The small molecule below binds the protein below.
Small molecule (SMILES): Cc1cc(CCCOc2c(C)cc(-n3nnc(C)n3)cc2C)on1

Binding-site contacts:
Ligand atom CM6 contacts residue TYR144 of chain 60.A at 3.7 Å (hydrophobic).
Ligand atom CM6 contacts residue LEU184 of chain 60.A at 3.6 Å (hydrophobic).
Ligand atom C6B contacts residue LEU181 of chain 60.A at 3.5 Å (hydrophobic).
Ligand atom CM2 contacts residue ILE77 of chain 60.A at 3.9 Å (hydrophobic).
Ligand atom N2 contacts residue LEU100 of chain 60.A at 3.8 Å.
Ligand atom N5A contacts residue PHE179 of chain 60.A at 3.2 Å.
Ligand atom C1B contacts residue ILE98 of chain 60.A at 3.6 Å (hydrophobic).
Ligand atom CM4 contacts residue ALA166 of chain 60.A at 3.1 Å (hydrophobic).
Ligand atom C5 contacts residue MET214 of chain 60.A at 3.7 Å (hydrophobic).
Ligand atom CM2 contacts residue ILE122 of chain 60.A at 3.9 Å (hydrophobic).
Ligand atom C4 contacts residue LEU100 of chain 60.A at 3.8 Å (hydrophobic).
Ligand atom C3 contacts residue LEU100 of chain 60.A at 3.7 Å (hydrophobic).
Ligand atom N1A contacts residue LEU217 of chain 60.A at 3.4 Å.
Ligand atom C4A contacts residue PHE179 of chain 60.A at 3.5 Å (hydrophobic).
Ligand atom C4 contacts residue TYR190 of chain 60.A at 3.8 Å (hydrophobic).
Ligand atom C5 contacts residue LEU100 of chain 60.A at 4.0 Å (hydrophobic).
Ligand atom O1B contacts residue ILE98 of chain 60.A at 3.1 Å.
Ligand atom CM4 contacts residue VAL168 of chain 60.A at 3.9 Å (hydrophobic).
Ligand atom C3C contacts residue LEU181 of chain 60.A at 4.0 Å (hydrophobic).
Ligand atom CM3 contacts residue TYR190 of chain 60.A at 3.8 Å (hydrophobic).
Ligand atom CM6 contacts residue LEU181 of chain 60.A at 3.8 Å (hydrophobic).
Ligand atom C4A contacts residue TYR144 of chain 60.A at 3.5 Å (hydrophobic).
Ligand atom C1C contacts residue MET214 of chain 60.A at 3.4 Å (hydrophobic).
Ligand atom C4 contacts residue MET214 of chain 60.A at 4.0 Å (hydrophobic).
Ligand atom CM4 contacts residue TYR144 of chain 60.A at 3.8 Å (hydrophobic).
Ligand atom N2 contacts residue MET214 of chain 60.A at 3.7 Å.
Ligand atom N3A contacts residue PHE179 of chain 60.A at 3.6 Å.
Ligand atom C1B contacts residue LEU181 of chain 60.A at 3.9 Å (hydrophobic).
Ligand atom O1 contacts residue LEU100 of chain 60.A at 3.8 Å.
Ligand atom C5B contacts residue LEU181 of chain 60.A at 3.6 Å (hydrophobic).
Ligand atom N5A contacts residue LEU217 of chain 60.A at 3.7 Å.
Ligand atom N2A contacts residue PHE179 of chain 60.A at 3.3 Å.
Ligand atom N1A contacts residue MET124 of chain 60.A at 3.9 Å.
Ligand atom N1A contacts residue PHE179 of chain 60.A at 3.2 Å.
Ligand atom O1 contacts residue MET214 of chain 60.A at 3.2 Å.
Ligand atom N3A contacts residue TYR144 of chain 60.A at 3.2 Å.
Ligand atom N2A contacts residue TYR144 of chain 60.A at 4.0 Å.
Ligand atom C5B contacts residue TYR144 of chain 60.A at 3.7 Å (hydrophobic).
Ligand atom C6B contacts residue ILE98 of chain 60.A at 3.8 Å (hydrophobic).
Ligand atom CM4 contacts residue TYR142 of chain 60.A at 3.9 Å (hydrophobic).

Sequence of chain 60.A:
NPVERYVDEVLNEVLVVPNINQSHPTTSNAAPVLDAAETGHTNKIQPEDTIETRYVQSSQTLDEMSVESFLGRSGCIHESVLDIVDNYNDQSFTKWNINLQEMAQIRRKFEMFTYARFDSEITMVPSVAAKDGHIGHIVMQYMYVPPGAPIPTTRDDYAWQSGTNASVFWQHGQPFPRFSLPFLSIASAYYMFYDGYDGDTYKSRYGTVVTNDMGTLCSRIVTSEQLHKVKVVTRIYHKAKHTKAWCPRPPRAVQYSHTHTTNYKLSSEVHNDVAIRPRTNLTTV